Binding-site contacts:
Ligand atom C6 contacts residue SER69 of chain 1.E at 4.2 Å.
Ligand atom C3 contacts residue ASN67 of chain 1.E at 3.8 Å.
Ligand atom O7 contacts residue ASN67 of chain 1.E at 4.4 Å.
Ligand atom C1 contacts residue SER69 of chain 1.E at 3.6 Å.
Ligand atom C7 contacts residue ASN67 of chain 1.E at 3.5 Å.
Ligand atom C4 contacts residue ASN67 of chain 1.E at 4.2 Å.
Ligand atom C8 contacts residue ASN67 of chain 1.E at 3.6 Å.
Ligand atom O5 contacts residue SER69 of chain 1.E at 3.4 Å.
Ligand atom O5 contacts residue GLU70 of chain 1.E at 3.8 Å.
Ligand atom C5 contacts residue SER69 of chain 1.E at 3.7 Å.
Ligand atom C2 contacts residue ASN67 of chain 1.E at 2.4 Å.
Ligand atom N2 contacts residue ASN67 of chain 1.E at 2.9 Å (h-bond).
Ligand atom O6 contacts residue GLU70 of chain 1.E at 4.5 Å.
Ligand atom O5 contacts residue ASN67 of chain 1.E at 2.3 Å (h-bond).
Ligand atom C1 contacts residue GLU70 of chain 1.E at 4.4 Å.
Ligand atom C5 contacts residue ASN67 of chain 1.E at 3.6 Å.
Ligand atom C1 contacts residue ASN67 of chain 1.E at 1.4 Å.

The protein below binds the small molecule below.
Small molecule (SMILES): CC(=O)N[C@@H]1[C@@H](O)[C@H](O)[C@@H](CO)O[C@H]1O

Sequence of chain 1.E:
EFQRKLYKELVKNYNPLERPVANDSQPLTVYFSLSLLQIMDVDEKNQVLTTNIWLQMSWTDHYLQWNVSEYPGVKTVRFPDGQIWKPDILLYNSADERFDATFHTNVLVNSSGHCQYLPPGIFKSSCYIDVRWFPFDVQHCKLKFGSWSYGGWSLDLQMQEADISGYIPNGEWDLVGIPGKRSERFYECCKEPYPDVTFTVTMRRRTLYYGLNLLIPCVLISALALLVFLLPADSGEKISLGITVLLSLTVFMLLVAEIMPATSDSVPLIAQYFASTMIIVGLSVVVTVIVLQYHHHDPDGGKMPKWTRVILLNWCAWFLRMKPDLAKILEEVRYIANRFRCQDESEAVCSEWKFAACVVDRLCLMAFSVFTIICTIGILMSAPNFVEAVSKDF